Sequence of chain 2.A:
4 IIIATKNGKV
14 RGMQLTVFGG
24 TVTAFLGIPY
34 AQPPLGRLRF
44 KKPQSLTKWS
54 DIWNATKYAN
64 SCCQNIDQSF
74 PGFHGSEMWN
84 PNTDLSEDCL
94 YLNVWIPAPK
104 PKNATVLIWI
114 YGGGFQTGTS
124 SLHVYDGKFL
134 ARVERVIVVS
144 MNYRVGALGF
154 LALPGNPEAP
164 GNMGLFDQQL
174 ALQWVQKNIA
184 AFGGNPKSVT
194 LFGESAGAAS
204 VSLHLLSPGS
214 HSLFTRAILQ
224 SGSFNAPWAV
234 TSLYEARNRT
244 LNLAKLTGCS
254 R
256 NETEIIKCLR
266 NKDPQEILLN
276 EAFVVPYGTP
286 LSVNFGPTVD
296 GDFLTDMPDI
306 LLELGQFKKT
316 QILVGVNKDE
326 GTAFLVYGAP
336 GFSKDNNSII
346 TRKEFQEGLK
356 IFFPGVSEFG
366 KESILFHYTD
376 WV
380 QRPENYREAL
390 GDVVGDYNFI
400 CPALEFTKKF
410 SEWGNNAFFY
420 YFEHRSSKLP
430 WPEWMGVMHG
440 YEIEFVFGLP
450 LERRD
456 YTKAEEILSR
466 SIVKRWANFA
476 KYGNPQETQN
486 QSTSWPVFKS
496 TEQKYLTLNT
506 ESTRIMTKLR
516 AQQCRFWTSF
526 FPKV

Binding-site contacts:
Ligand atom C8 contacts residue ARG465 of chain 2.A at 3.9 Å.
Ligand atom O7 contacts residue ARG465 of chain 2.A at 3.4 Å.
Ligand atom O7 contacts residue SER466 of chain 2.A at 4.2 Å.
Ligand atom C2 contacts residue ASN485 of chain 2.A at 2.4 Å.
Ligand atom C7 contacts residue ARG465 of chain 2.A at 3.6 Å.
Ligand atom C8 contacts residue LYS469 of chain 2.A at 3.8 Å.
Ligand atom C5 contacts residue ASN485 of chain 2.A at 3.6 Å.
Ligand atom C3 contacts residue ASN485 of chain 2.A at 3.8 Å.
Ligand atom O7 contacts residue GLU482 of chain 2.A at 4.4 Å.
Ligand atom O5 contacts residue ASN485 of chain 2.A at 2.3 Å (h-bond).
Ligand atom C3 contacts residue ARG465 of chain 2.A at 4.5 Å.
Ligand atom O3 contacts residue ARG465 of chain 2.A at 3.4 Å.
Ligand atom C4 contacts residue ASN485 of chain 2.A at 4.1 Å.
Ligand atom C1 contacts residue ASN485 of chain 2.A at 1.4 Å.
Ligand atom C7 contacts residue ASN485 of chain 2.A at 3.4 Å.
Ligand atom N2 contacts residue ARG465 of chain 2.A at 4.1 Å.
Ligand atom O7 contacts residue ASN485 of chain 2.A at 3.5 Å (h-bond).
Ligand atom C7 contacts residue GLU482 of chain 2.A at 4.2 Å.
Ligand atom N2 contacts residue ASN485 of chain 2.A at 3.0 Å (h-bond).
Ligand atom C8 contacts residue GLU482 of chain 2.A at 3.8 Å.

The protein below binds the small molecule below.
Small molecule (SMILES): CC(=O)N[C@@H]1[C@@H](O)[C@H](O)[C@@H](CO)O[C@H]1O